Sequence of chain 1.A:
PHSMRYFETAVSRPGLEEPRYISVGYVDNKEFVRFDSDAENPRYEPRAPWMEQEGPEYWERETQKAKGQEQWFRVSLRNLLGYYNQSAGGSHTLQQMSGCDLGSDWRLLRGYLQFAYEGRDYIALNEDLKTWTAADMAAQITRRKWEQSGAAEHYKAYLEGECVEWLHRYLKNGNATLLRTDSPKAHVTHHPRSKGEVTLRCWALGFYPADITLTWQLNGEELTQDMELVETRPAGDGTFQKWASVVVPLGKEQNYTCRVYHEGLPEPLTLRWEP

Binding-site contacts:
Ligand atom CA contacts residue GLU63 of chain 1.A at 3.4 Å.
Ligand atom O contacts residue HIS155 of chain 1.A at 2.9 Å (h-bond).
Ligand atom N contacts residue TYR156 of chain 1.A at 3.1 Å (h-bond).
Ligand atom CG1 contacts residue SER99 of chain 1.A at 3.2 Å.
Ligand atom O contacts residue TRP73 of chain 1.A at 3.1 Å (h-bond).
Ligand atom ND2 contacts residue GLN97 of chain 1.A at 2.9 Å (h-bond).
Ligand atom C contacts residue TRP73 of chain 1.A at 3.3 Å (hydrophobic).
Ligand atom N contacts residue TYR7 of chain 1.A at 3.0 Å (h-bond).
Ligand atom CA contacts residue TYR171 of chain 1.A at 3.4 Å (hydrophobic).
Ligand atom CG contacts residue GLN70 of chain 1.A at 3.4 Å.
Ligand atom OG1 contacts residue ASN80 of chain 1.A at 3.4 Å (h-bond).
Ligand atom NZ contacts residue ARG62 of chain 1.A at 3.3 Å.
Ligand atom OXT contacts residue TYR84 of chain 1.A at 3.2 Å (h-bond).
Ligand atom OD1 contacts residue GLN97 of chain 1.A at 2.8 Å (h-bond).
Ligand atom O contacts residue TRP147 of chain 1.A at 2.9 Å (h-bond).
Ligand atom N contacts residue TYR171 of chain 1.A at 2.6 Å (h-bond).
Ligand atom N contacts residue SER77 of chain 1.A at 3.2 Å (h-bond).
Ligand atom N contacts residue LYS66 of chain 1.A at 3.3 Å (salt-bridge).
Ligand atom O contacts residue TRP147 of chain 1.A at 3.4 Å (h-bond).
Ligand atom O contacts residue TYR159 of chain 1.A at 2.5 Å (h-bond).
Ligand atom ND2 contacts residue GLN70 of chain 1.A at 3.4 Å (h-bond).
Ligand atom CG contacts residue SER77 of chain 1.A at 3.4 Å.
Ligand atom O contacts residue TYR7 of chain 1.A at 3.3 Å.
Ligand atom O contacts residue TYR84 of chain 1.A at 2.6 Å (h-bond).
Ligand atom C contacts residue TYR7 of chain 1.A at 3.3 Å (hydrophobic).
Ligand atom OXT contacts residue LYS146 of chain 1.A at 3.2 Å (salt-bridge).
Ligand atom C contacts residue THR143 of chain 1.A at 3.4 Å.
Ligand atom O contacts residue LYS66 of chain 1.A at 2.7 Å (salt-bridge).
Ligand atom CB contacts residue THR143 of chain 1.A at 3.2 Å.
Ligand atom O contacts residue THR143 of chain 1.A at 2.6 Å (h-bond).
Ligand atom C contacts residue TYR84 of chain 1.A at 3.3 Å (hydrophobic).
Ligand atom CA contacts residue TYR7 of chain 1.A at 3.4 Å (hydrophobic).
Ligand atom O contacts residue TRP73 of chain 1.A at 3.1 Å (h-bond).
Ligand atom CB contacts residue TRP73 of chain 1.A at 3.3 Å (hydrophobic).
Ligand atom CA contacts residue GLN70 of chain 1.A at 3.4 Å.
Ligand atom OXT contacts residue ASN80 of chain 1.A at 2.5 Å (h-bond).
Ligand atom CE contacts residue TYR123 of chain 1.A at 3.4 Å (hydrophobic).
Ligand atom N contacts residue GLU63 of chain 1.A at 3.2 Å (salt-bridge).
Ligand atom O contacts residue LYS146 of chain 1.A at 3.3 Å.
Ligand atom N contacts residue GLN70 of chain 1.A at 2.8 Å (h-bond).

A protein and the small-molecule ligand that binds it are described below.
Small molecule (SMILES): CSCC[C@H](NC(=O)[C@@H](NC(=O)[C@H](C)NC(=O)[C@H](Cc1ccccc1)NC(=O)[C@H](CC(N)=O)NC(=O)[C@H](Cc1ccc(O)cc1)NC(=O)[C@@H](NC(=O)[C@H](C)NC(=O)[C@@H](N)CCCCN)C(C)C)[C@@H](C)O)C(=O)O